This small molecule binds to this protein.
Small molecule (SMILES): Cc1nnc2c3ccccc3c(-c3ccc(N4CCOCC4)c(NS(=O)(=O)c4ccccc4Cl)c3)nn12

Sequence of chain 1.A:
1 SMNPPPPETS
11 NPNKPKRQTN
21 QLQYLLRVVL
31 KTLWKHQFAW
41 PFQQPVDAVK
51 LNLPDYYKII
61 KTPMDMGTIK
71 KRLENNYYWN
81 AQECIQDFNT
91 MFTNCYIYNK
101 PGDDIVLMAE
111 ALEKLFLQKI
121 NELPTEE

Binding-site contacts:
Ligand atom NAU contacts residue TRP40 of chain 1.A at 3.0 Å (h-bond).
Ligand atom CAK contacts residue ILE105 of chain 1.A at 4.0 Å (hydrophobic).
Ligand atom CAK contacts residue VAL46 of chain 1.A at 3.9 Å (hydrophobic).
Ligand atom NAL contacts residue CYS95 of chain 1.A at 4.0 Å.
Ligand atom CAF contacts residue ASN99 of chain 1.A at 3.4 Å.
Ligand atom CBF contacts residue TRP40 of chain 1.A at 3.8 Å (hydrophobic).
Ligand atom NAI contacts residue ILE105 of chain 1.A at 3.7 Å.
Ligand atom CAF contacts residue LEU53 of chain 1.A at 4.0 Å (hydrophobic).
Ligand atom CAS contacts residue TRP40 of chain 1.A at 3.5 Å (hydrophobic).
Ligand atom CAQ contacts residue LEU51 of chain 1.A at 3.9 Å (hydrophobic).
Ligand atom CAQ contacts residue PRO41 of chain 1.A at 3.8 Å (hydrophobic).
Ligand atom NAH contacts residue PRO41 of chain 1.A at 3.7 Å.
Ligand atom CBA contacts residue TRP40 of chain 1.A at 3.6 Å (hydrophobic).
Ligand atom CAN contacts residue PHE42 of chain 1.A at 3.5 Å (hydrophobic).
Ligand atom CAN contacts residue PRO41 of chain 1.A at 3.8 Å (hydrophobic).
Ligand atom CAG contacts residue LEU51 of chain 1.A at 3.9 Å (hydrophobic).
Ligand atom NAM contacts residue ILE105 of chain 1.A at 3.9 Å.
Ligand atom CAJ contacts residue ILE105 of chain 1.A at 3.7 Å (hydrophobic).
Ligand atom NAL contacts residue ASN99 of chain 1.A at 3.5 Å (h-bond).
Ligand atom CBA contacts residue GLN44 of chain 1.A at 4.0 Å.
Ligand atom NAM contacts residue ASN99 of chain 1.A at 2.9 Å (h-bond).
Ligand atom CAJ contacts residue ASN99 of chain 1.A at 4.0 Å.
Ligand atom CAA contacts residue LEU53 of chain 1.A at 3.9 Å (hydrophobic).
Ligand atom CAO contacts residue PRO41 of chain 1.A at 3.7 Å (hydrophobic).
Ligand atom CAP contacts residue LEU51 of chain 1.A at 3.4 Å (hydrophobic).
Ligand atom CBH contacts residue ILE105 of chain 1.A at 3.9 Å (hydrophobic).
Ligand atom CBH contacts residue ASP104 of chain 1.A at 4.0 Å.
Ligand atom CBG contacts residue MET108 of chain 1.A at 3.5 Å (hydrophobic).
Ligand atom CAR contacts residue TRP40 of chain 1.A at 3.7 Å (hydrophobic).
Ligand atom NAV contacts residue TRP40 of chain 1.A at 3.3 Å.
Ligand atom OBD contacts residue LEU51 of chain 1.A at 3.9 Å.
Ligand atom CAR contacts residue LEU51 of chain 1.A at 3.9 Å (hydrophobic).
Ligand atom CAW contacts residue LEU51 of chain 1.A at 4.0 Å (hydrophobic).
Ligand atom CAN contacts residue VAL46 of chain 1.A at 3.7 Å (hydrophobic).
Ligand atom CAO contacts residue LEU51 of chain 1.A at 3.7 Å (hydrophobic).
Ligand atom CAZ contacts residue TRP40 of chain 1.A at 3.9 Å (hydrophobic).
Ligand atom NAH contacts residue ILE105 of chain 1.A at 3.8 Å.
Ligand atom CBG contacts residue ILE105 of chain 1.A at 4.0 Å (hydrophobic).
Ligand atom CAP contacts residue PRO41 of chain 1.A at 3.8 Å (hydrophobic).
Ligand atom CAT contacts residue PRO41 of chain 1.A at 3.9 Å (hydrophobic).